A protein and the small-molecule ligand that binds it are described below.
Small molecule (SMILES): CCN(CC)c1ccc2c(c1)Oc1cc(N(CC)CC)ccc1C2c1ccccc1C(=O)OCCOCCOCCn1cc(CO[C@H]2O[C@H](CO)[C@@H](O)[C@H](O)[C@@H]2O)nn1

Binding-site contacts:
Ligand atom O4M contacts residue GLY227 of chain 1.B at 3.9 Å.
Ligand atom C13 contacts residue TYR100 of chain 1.B at 4.0 Å (hydrophobic).
Ligand atom C5C contacts residue LEU99 of chain 1.B at 3.9 Å (hydrophobic).
Ligand atom O4M contacts residue ARG228 of chain 1.B at 3.2 Å (salt-bridge).
Ligand atom C4M contacts residue ASP208 of chain 1.B at 3.3 Å.
Ligand atom O6M contacts residue LEU99 of chain 1.B at 3.0 Å (h-bond).
Ligand atom C6C contacts residue LEU99 of chain 1.B at 3.5 Å (hydrophobic).
Ligand atom O5M contacts residue GLY98 of chain 1.B at 4.1 Å.
Ligand atom C5M contacts residue TYR12 of chain 1.B at 3.7 Å (hydrophobic).
Ligand atom C14 contacts residue TYR12 of chain 1.B at 3.7 Å (hydrophobic).
Ligand atom C6M contacts residue LEU99 of chain 1.B at 4.0 Å (hydrophobic).
Ligand atom C3M contacts residue ARG228 of chain 1.B at 3.9 Å.
Ligand atom O6M contacts residue ASP208 of chain 1.B at 2.9 Å (salt-bridge).
Ligand atom C1M contacts residue LEU99 of chain 1.B at 3.8 Å (hydrophobic).
Ligand atom C5T contacts residue TYR12 of chain 1.B at 3.9 Å (hydrophobic).
Ligand atom O6M contacts residue TYR100 of chain 1.B at 3.0 Å (h-bond).
Ligand atom C3M contacts residue ASN14 of chain 1.B at 4.0 Å.
Ligand atom O3M contacts residue ARG228 of chain 1.B at 2.9 Å (salt-bridge).
Ligand atom O6M contacts residue ALA207 of chain 1.B at 3.4 Å.
Ligand atom C14 contacts residue TYR100 of chain 1.B at 3.9 Å (hydrophobic).
Ligand atom O4M contacts residue ASN14 of chain 1.B at 2.8 Å (h-bond).
Ligand atom C6M contacts residue ALA207 of chain 1.B at 3.5 Å (hydrophobic).
Ligand atom N2T contacts residue TYR12 of chain 1.B at 3.3 Å (h-bond).
Ligand atom O6M contacts residue GLY98 of chain 1.B at 3.2 Å.
Ligand atom C6M contacts residue TYR100 of chain 1.B at 3.8 Å (hydrophobic).
Ligand atom C4M contacts residue GLY227 of chain 1.B at 3.9 Å.
Ligand atom O4M contacts residue ASP208 of chain 1.B at 2.5 Å (salt-bridge).
Ligand atom C5M contacts residue ASP208 of chain 1.B at 3.9 Å.
Ligand atom O3M contacts residue GLY227 of chain 1.B at 3.6 Å.
Ligand atom C4M contacts residue ASN14 of chain 1.B at 3.9 Å.
Ligand atom N1T contacts residue TYR12 of chain 1.B at 2.9 Å (h-bond).
Ligand atom C6P contacts residue LEU99 of chain 1.B at 4.1 Å (hydrophobic).
Ligand atom O4M contacts residue TYR12 of chain 1.B at 3.6 Å.
Ligand atom C1 contacts residue LEU99 of chain 1.B at 3.9 Å (hydrophobic).
Ligand atom C6M contacts residue TYR12 of chain 1.B at 3.6 Å (hydrophobic).
Ligand atom C6M contacts residue ASP208 of chain 1.B at 3.3 Å.
Ligand atom C5P contacts residue LEU99 of chain 1.B at 3.9 Å (hydrophobic).
Ligand atom C4M contacts residue ARG228 of chain 1.B at 3.7 Å.
Ligand atom C5M contacts residue LEU99 of chain 1.B at 4.0 Å (hydrophobic).
Ligand atom O5M contacts residue LEU99 of chain 1.B at 3.0 Å (h-bond).

Sequence of chain 1.B:
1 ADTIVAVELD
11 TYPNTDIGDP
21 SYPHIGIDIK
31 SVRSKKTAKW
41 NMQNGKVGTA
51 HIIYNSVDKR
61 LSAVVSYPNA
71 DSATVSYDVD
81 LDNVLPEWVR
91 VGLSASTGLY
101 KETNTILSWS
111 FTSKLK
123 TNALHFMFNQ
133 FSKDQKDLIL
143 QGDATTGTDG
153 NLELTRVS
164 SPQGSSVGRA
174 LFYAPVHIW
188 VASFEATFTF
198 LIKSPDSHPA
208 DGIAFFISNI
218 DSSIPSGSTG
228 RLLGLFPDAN